Sequence of chain 1.C:
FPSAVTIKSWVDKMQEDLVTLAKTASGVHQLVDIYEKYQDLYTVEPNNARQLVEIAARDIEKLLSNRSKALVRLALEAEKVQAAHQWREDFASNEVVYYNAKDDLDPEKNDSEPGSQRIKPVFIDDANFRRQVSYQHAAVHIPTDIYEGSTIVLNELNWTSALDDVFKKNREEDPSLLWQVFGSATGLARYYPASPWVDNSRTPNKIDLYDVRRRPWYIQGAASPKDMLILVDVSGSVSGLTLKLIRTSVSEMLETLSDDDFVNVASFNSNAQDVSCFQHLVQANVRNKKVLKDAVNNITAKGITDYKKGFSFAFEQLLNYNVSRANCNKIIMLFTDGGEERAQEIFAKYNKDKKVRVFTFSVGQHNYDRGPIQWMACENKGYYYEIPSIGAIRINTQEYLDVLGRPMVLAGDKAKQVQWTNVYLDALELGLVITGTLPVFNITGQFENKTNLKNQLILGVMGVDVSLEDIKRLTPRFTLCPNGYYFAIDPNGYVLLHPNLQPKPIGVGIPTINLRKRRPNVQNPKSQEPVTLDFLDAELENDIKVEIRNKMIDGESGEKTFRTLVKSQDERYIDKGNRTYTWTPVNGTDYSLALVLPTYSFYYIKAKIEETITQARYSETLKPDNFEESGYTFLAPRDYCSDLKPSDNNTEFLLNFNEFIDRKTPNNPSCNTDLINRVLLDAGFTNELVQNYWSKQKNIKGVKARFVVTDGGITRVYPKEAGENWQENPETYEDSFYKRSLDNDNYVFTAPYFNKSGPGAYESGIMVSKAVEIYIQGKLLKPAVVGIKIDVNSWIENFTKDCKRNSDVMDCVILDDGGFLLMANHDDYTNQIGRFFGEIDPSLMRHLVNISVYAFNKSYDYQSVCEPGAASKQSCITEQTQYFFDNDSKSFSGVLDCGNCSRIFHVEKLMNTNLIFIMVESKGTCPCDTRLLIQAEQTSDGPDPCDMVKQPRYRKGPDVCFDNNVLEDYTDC

Binding-site contacts:
Ligand atom C5 contacts residue ASN784 of chain 1.C at 3.7 Å.
Ligand atom O7 contacts residue ASN784 of chain 1.C at 3.2 Å (h-bond).
Ligand atom O5 contacts residue ASN784 of chain 1.C at 2.4 Å (h-bond).
Ligand atom C8 contacts residue ASN784 of chain 1.C at 3.9 Å.
Ligand atom N2 contacts residue ASN784 of chain 1.C at 3.0 Å (h-bond).
Ligand atom C1 contacts residue ASN784 of chain 1.C at 1.4 Å.
Ligand atom C4 contacts residue ASN784 of chain 1.C at 4.3 Å.
Ligand atom C7 contacts residue ASN784 of chain 1.C at 3.2 Å.
Ligand atom C3 contacts residue ASN784 of chain 1.C at 3.9 Å.
Ligand atom O6 contacts residue ASN784 of chain 1.C at 4.5 Å.
Ligand atom C2 contacts residue ASN784 of chain 1.C at 2.5 Å.

The protein below binds the small molecule below.
Small molecule (SMILES): CC(=O)N[C@@H]1[C@@H](O)[C@H](O)[C@@H](CO)O[C@H]1O